The small molecule below binds the protein below.
Small molecule (SMILES): O=c1[nH]cnc2c1ncn2[C@@H]1CNC[C@@H]1OCP(=O)(O)O

Binding-site contacts:
Ligand atom C8 contacts residue ASP131 of chain 1.A at 4.0 Å.
Ligand atom C6 contacts residue VAL181 of chain 1.A at 3.4 Å (hydrophobic).
Ligand atom N7 contacts residue LYS159 of chain 1.A at 3.0 Å (salt-bridge).
Ligand atom N7 contacts residue ASP131 of chain 1.A at 3.9 Å.
Ligand atom PAU contacts residue ASP131 of chain 1.A at 3.5 Å.
Ligand atom CAI contacts residue VAL129 of chain 1.A at 3.3 Å (hydrophobic).
Ligand atom O6 contacts residue LYS159 of chain 1.A at 2.8 Å (salt-bridge).
Ligand atom PAU contacts residue SER132 of chain 1.A at 3.7 Å.
Ligand atom C6 contacts residue LYS159 of chain 1.A at 3.6 Å.
Ligand atom CAI contacts residue ASP131 of chain 1.A at 3.7 Å.
Ligand atom N1 contacts residue PHE180 of chain 1.A at 3.6 Å.
Ligand atom OAD contacts residue VAL130 of chain 1.A at 3.6 Å.
Ligand atom C4 contacts residue VAL129 of chain 1.A at 4.1 Å (hydrophobic).
Ligand atom OAC contacts residue ASP131 of chain 1.A at 3.2 Å.
Ligand atom N1 contacts residue LEU186 of chain 1.A at 4.2 Å.
Ligand atom N9 contacts residue VAL129 of chain 1.A at 4.1 Å.
Ligand atom C6 contacts residue PHE180 of chain 1.A at 3.5 Å (hydrophobic).
Ligand atom OAD contacts residue ASP131 of chain 1.A at 2.8 Å (salt-bridge).
Ligand atom OAD contacts residue GLY133 of chain 1.A at 2.9 Å (h-bond).
Ligand atom O6 contacts residue VAL181 of chain 1.A at 2.8 Å (h-bond).
Ligand atom C4 contacts residue PHE180 of chain 1.A at 3.9 Å (hydrophobic).
Ligand atom NAL contacts residue POP1 of chain 1.H at 3.0 Å (h-bond).
Ligand atom C2 contacts residue VAL181 of chain 1.A at 3.5 Å (hydrophobic).
Ligand atom OAC contacts residue SER132 of chain 1.A at 2.8 Å (h-bond).
Ligand atom C2 contacts residue ASP187 of chain 1.A at 3.6 Å.
Ligand atom C5 contacts residue PHE180 of chain 1.A at 3.7 Å (hydrophobic).
Ligand atom OAB contacts residue SER132 of chain 1.A at 3.9 Å.
Ligand atom OAD contacts residue VAL129 of chain 1.A at 4.0 Å.
Ligand atom CAG contacts residue POP1 of chain 1.H at 3.2 Å.
Ligand atom PAU contacts residue GLY133 of chain 1.A at 3.9 Å.
Ligand atom C5 contacts residue LYS159 of chain 1.A at 3.6 Å.
Ligand atom O6 contacts residue ASP179 of chain 1.A at 3.9 Å.
Ligand atom CAR contacts residue VAL129 of chain 1.A at 4.0 Å (hydrophobic).
Ligand atom O6 contacts residue PHE180 of chain 1.A at 3.3 Å.
Ligand atom OAC contacts residue GLY133 of chain 1.A at 3.9 Å.
Ligand atom C2 contacts residue PHE180 of chain 1.A at 3.7 Å (hydrophobic).
Ligand atom N1 contacts residue VAL181 of chain 1.A at 2.6 Å (h-bond).
Ligand atom N3 contacts residue PHE180 of chain 1.A at 4.0 Å.
Ligand atom OAD contacts residue SER132 of chain 1.A at 3.3 Å (h-bond).
Ligand atom C2 contacts residue LEU186 of chain 1.A at 3.8 Å (hydrophobic).

Sequence of chain 1.A:
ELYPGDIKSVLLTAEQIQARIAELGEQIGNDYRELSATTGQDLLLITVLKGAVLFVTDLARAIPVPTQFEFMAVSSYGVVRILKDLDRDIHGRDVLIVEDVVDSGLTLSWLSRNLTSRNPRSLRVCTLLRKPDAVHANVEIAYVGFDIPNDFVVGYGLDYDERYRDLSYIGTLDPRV